Sequence of chain 1.A:
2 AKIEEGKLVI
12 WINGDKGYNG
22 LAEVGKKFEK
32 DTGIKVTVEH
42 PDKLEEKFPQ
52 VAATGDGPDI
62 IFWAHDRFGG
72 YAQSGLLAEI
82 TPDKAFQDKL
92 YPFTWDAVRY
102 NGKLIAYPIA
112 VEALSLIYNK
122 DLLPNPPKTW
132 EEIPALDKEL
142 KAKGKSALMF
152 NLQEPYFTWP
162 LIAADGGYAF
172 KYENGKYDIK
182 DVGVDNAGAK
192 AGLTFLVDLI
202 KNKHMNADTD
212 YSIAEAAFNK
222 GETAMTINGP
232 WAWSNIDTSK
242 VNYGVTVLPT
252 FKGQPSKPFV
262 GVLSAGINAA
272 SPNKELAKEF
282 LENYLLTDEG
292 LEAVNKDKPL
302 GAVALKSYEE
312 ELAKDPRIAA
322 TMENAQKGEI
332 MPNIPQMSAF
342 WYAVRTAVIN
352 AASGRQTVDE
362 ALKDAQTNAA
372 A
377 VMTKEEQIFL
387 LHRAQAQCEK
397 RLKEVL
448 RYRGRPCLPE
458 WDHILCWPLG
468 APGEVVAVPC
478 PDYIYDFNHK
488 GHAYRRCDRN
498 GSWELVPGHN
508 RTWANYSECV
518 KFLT

This protein binds this small molecule.
Small molecule (SMILES): OC[C@H]1O[C@H](O[C@H]2[C@H](O)[C@@H](O)[C@@H](O)O[C@@H]2CO)[C@H](O)[C@@H](O)[C@@H]1O

Binding-site contacts:
Ligand atom C2 contacts residue ASP67 of chain 1.A at 3.3 Å.
Ligand atom O6 contacts residue PHE158 of chain 1.A at 3.9 Å.
Ligand atom O6 contacts residue TYR157 of chain 1.A at 3.0 Å (h-bond).
Ligand atom O2 contacts residue ALA65 of chain 1.A at 3.4 Å.
Ligand atom C4 contacts residue TRP342 of chain 1.A at 3.6 Å (hydrophobic).
Ligand atom C2 contacts residue GLU113 of chain 1.A at 3.5 Å.
Ligand atom O2 contacts residue TRP64 of chain 1.A at 3.3 Å (h-bond).
Ligand atom O1 contacts residue LYS17 of chain 1.A at 3.2 Å (salt-bridge).
Ligand atom C6 contacts residue ARG346 of chain 1.A at 3.7 Å.
Ligand atom C5 contacts residue GLU155 of chain 1.A at 3.9 Å.
Ligand atom C6 contacts residue GLU155 of chain 1.A at 3.3 Å.
Ligand atom C2 contacts residue TRP342 of chain 1.A at 3.9 Å (hydrophobic).
Ligand atom C6 contacts residue TYR157 of chain 1.A at 3.8 Å (hydrophobic).
Ligand atom C1 contacts residue LYS17 of chain 1.A at 3.7 Å.
Ligand atom C1 contacts residue ASP16 of chain 1.A at 3.5 Å.
Ligand atom C1 contacts residue TYR157 of chain 1.A at 3.6 Å (hydrophobic).
Ligand atom O3 contacts residue TRP342 of chain 1.A at 3.8 Å.
Ligand atom C6 contacts residue PRO156 of chain 1.A at 3.7 Å (hydrophobic).
Ligand atom O3 contacts residue TRP64 of chain 1.A at 3.3 Å (h-bond).
Ligand atom O3 contacts residue ASP67 of chain 1.A at 2.6 Å (salt-bridge).
Ligand atom C4 contacts residue ARG68 of chain 1.A at 3.9 Å.
Ligand atom C3 contacts residue TRP64 of chain 1.A at 3.5 Å (hydrophobic).
Ligand atom O6 contacts residue GLU155 of chain 1.A at 2.7 Å (salt-bridge).
Ligand atom O4 contacts residue ARG346 of chain 1.A at 3.7 Å.
Ligand atom C3 contacts residue ASP67 of chain 1.A at 3.5 Å.
Ligand atom O6 contacts residue PRO156 of chain 1.A at 3.3 Å.
Ligand atom O2 contacts residue LYS17 of chain 1.A at 2.8 Å (salt-bridge).
Ligand atom O3 contacts residue ARG68 of chain 1.A at 2.9 Å (salt-bridge).
Ligand atom O3 contacts residue GLU113 of chain 1.A at 3.7 Å.
Ligand atom O4 contacts residue ARG68 of chain 1.A at 2.8 Å (salt-bridge).
Ligand atom O1 contacts residue ASP16 of chain 1.A at 2.7 Å (salt-bridge).
Ligand atom O1 contacts residue ASN14 of chain 1.A at 3.5 Å (h-bond).
Ligand atom C2 contacts residue TRP232 of chain 1.A at 3.9 Å (hydrophobic).
Ligand atom O2 contacts residue ASP67 of chain 1.A at 2.6 Å (salt-bridge).
Ligand atom O5 contacts residue TYR157 of chain 1.A at 3.2 Å.
Ligand atom O3 contacts residue ALA65 of chain 1.A at 3.4 Å.
Ligand atom C2 contacts residue LYS17 of chain 1.A at 3.8 Å.
Ligand atom O2 contacts residue GLU113 of chain 1.A at 2.7 Å (salt-bridge).
Ligand atom C6 contacts residue TRP342 of chain 1.A at 3.7 Å (hydrophobic).
Ligand atom C1 contacts residue TRP232 of chain 1.A at 3.8 Å (hydrophobic).